Binding-site contacts:
Ligand atom C4 contacts residue ASP46 of chain 1.B at 3.0 Å.
Ligand atom O2 contacts residue ASP186 of chain 1.B at 2.7 Å (salt-bridge).
Ligand atom C3 contacts residue ASP46 of chain 1.B at 3.1 Å.
Ligand atom O2 contacts residue CYS182 of chain 1.B at 3.6 Å.
Ligand atom O5 contacts residue GLY345 of chain 1.B at 4.1 Å.
Ligand atom C1 contacts residue ASP186 of chain 1.B at 3.6 Å.
Ligand atom C3 contacts residue ASP186 of chain 1.B at 3.9 Å.
Ligand atom O6 contacts residue GLY345 of chain 1.B at 4.0 Å.
Ligand atom O6 contacts residue HIS44 of chain 1.B at 2.8 Å (h-bond).
Ligand atom O4 contacts residue TYR236 of chain 1.B at 2.5 Å (h-bond).
Ligand atom C2 contacts residue TYR236 of chain 1.B at 3.7 Å (hydrophobic).
Ligand atom C5 contacts residue ASP46 of chain 1.B at 4.2 Å.
Ligand atom O3 contacts residue TYR236 of chain 1.B at 3.5 Å (h-bond).
Ligand atom O6 contacts residue ASN39 of chain 1.B at 4.3 Å.
Ligand atom C6 contacts residue HIS44 of chain 1.B at 3.1 Å.
Ligand atom O3 contacts residue ASP46 of chain 1.B at 2.5 Å (salt-bridge).
Ligand atom O3 contacts residue GLY183 of chain 1.B at 2.8 Å (h-bond).
Ligand atom O4 contacts residue ASP46 of chain 1.B at 2.9 Å (salt-bridge).
Ligand atom O3 contacts residue CYS182 of chain 1.B at 3.8 Å.
Ligand atom C6 contacts residue ASP46 of chain 1.B at 4.3 Å.
Ligand atom C4 contacts residue TYR236 of chain 1.B at 3.7 Å (hydrophobic).
Ligand atom C2 contacts residue CYS182 of chain 1.B at 4.2 Å (hydrophobic).
Ligand atom C1 contacts residue ARG37 of chain 1.B at 4.0 Å.
Ligand atom O1 contacts residue GLY346 of chain 1.B at 3.6 Å (h-bond).
Ligand atom O4 contacts residue TYR47 of chain 1.B at 3.3 Å.
Ligand atom C1 contacts residue GLY346 of chain 1.B at 4.2 Å.
Ligand atom C5 contacts residue GLU43 of chain 1.B at 4.1 Å.
Ligand atom C1 contacts residue TYR236 of chain 1.B at 4.3 Å (hydrophobic).
Ligand atom O6 contacts residue GLU43 of chain 1.B at 2.2 Å (salt-bridge).
Ligand atom O5 contacts residue TYR236 of chain 1.B at 3.5 Å.
Ligand atom C6 contacts residue GLU43 of chain 1.B at 3.6 Å.
Ligand atom O1 contacts residue ARG37 of chain 1.B at 3.8 Å.
Ligand atom C3 contacts residue TYR236 of chain 1.B at 3.9 Å (hydrophobic).
Ligand atom O1 contacts residue ASP186 of chain 1.B at 3.9 Å.
Ligand atom O5 contacts residue GLY346 of chain 1.B at 3.7 Å.
Ligand atom O6 contacts residue GLY42 of chain 1.B at 4.2 Å.
Ligand atom O4 contacts residue GLY183 of chain 1.B at 4.3 Å.
Ligand atom C2 contacts residue ASP186 of chain 1.B at 3.5 Å.
Ligand atom C3 contacts residue GLY183 of chain 1.B at 4.2 Å.
Ligand atom O3 contacts residue MET185 of chain 1.B at 4.3 Å.

Sequence of chain 1.B:
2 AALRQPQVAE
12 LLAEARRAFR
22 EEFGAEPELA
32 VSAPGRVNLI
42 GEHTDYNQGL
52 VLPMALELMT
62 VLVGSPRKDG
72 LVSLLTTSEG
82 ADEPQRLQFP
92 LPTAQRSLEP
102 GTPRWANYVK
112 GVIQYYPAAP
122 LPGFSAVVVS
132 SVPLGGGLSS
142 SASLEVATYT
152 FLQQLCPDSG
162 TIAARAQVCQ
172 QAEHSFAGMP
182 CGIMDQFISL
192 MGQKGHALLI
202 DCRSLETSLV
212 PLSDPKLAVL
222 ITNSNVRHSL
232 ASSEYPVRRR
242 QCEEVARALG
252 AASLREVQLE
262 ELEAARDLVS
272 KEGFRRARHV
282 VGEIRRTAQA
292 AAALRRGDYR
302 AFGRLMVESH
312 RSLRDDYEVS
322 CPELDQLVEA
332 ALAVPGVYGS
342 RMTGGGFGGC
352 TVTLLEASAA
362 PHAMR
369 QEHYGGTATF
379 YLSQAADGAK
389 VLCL

The small molecule below binds the protein below.
Small molecule (SMILES): OC[C@H]1O[C@@H](O)[C@H](O)[C@@H](O)[C@H]1O